A small-molecule ligand and the protein it binds are described below.
Small molecule (SMILES): CC(=O)N[C@H]1[C@H](O[C@H]2[C@H](O)[C@@H](NC(C)=O)CO[C@@H]2CO)O[C@H](CO)[C@@H](O)[C@@H]1O

Sequence of chain 1.A:
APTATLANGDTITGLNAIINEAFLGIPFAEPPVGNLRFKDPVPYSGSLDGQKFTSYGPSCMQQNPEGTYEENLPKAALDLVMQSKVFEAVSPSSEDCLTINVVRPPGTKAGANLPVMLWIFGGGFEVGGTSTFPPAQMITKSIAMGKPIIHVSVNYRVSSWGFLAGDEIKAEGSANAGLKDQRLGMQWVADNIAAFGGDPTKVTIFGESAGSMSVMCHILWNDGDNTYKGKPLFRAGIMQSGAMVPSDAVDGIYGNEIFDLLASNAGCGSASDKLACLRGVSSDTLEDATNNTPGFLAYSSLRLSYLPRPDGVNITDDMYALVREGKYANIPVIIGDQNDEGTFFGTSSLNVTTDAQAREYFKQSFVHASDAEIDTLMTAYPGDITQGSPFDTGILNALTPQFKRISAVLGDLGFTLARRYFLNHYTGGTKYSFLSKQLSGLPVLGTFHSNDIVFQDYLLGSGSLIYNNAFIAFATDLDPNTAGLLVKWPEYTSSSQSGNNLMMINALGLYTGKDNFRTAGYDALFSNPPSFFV

Binding-site contacts:
Ligand atom O3 contacts residue TYR69 of chain 1.A at 3.0 Å (h-bond).
Ligand atom O7 contacts residue GLN364 of chain 1.A at 3.4 Å (h-bond).
Ligand atom C2 contacts residue GLU70 of chain 1.A at 3.6 Å.
Ligand atom C3 contacts residue TYR299 of chain 1.A at 4.0 Å (hydrophobic).
Ligand atom N2 contacts residue ASN351 of chain 1.A at 3.0 Å (h-bond).
Ligand atom O6 contacts residue GLU70 of chain 1.A at 2.7 Å (salt-bridge).
Ligand atom C7 contacts residue GLU70 of chain 1.A at 3.8 Å.
Ligand atom C8 contacts residue GLU70 of chain 1.A at 3.8 Å.
Ligand atom N2 contacts residue GLU70 of chain 1.A at 2.8 Å (salt-bridge).
Ligand atom C7 contacts residue TYR69 of chain 1.A at 3.5 Å (hydrophobic).
Ligand atom N2 contacts residue TYR69 of chain 1.A at 3.6 Å (h-bond).
Ligand atom C6 contacts residue TYR299 of chain 1.A at 4.0 Å (hydrophobic).
Ligand atom C8 contacts residue SER300 of chain 1.A at 3.7 Å.
Ligand atom C7 contacts residue TYR299 of chain 1.A at 4.0 Å (hydrophobic).
Ligand atom O7 contacts residue ASN351 of chain 1.A at 3.5 Å (h-bond).
Ligand atom C8 contacts residue TYR299 of chain 1.A at 3.9 Å (hydrophobic).
Ligand atom C5 contacts residue TYR299 of chain 1.A at 3.8 Å (hydrophobic).
Ligand atom C3 contacts residue GLU70 of chain 1.A at 3.7 Å.
Ligand atom O4 contacts residue TYR299 of chain 1.A at 4.2 Å.
Ligand atom C5 contacts residue GLU70 of chain 1.A at 4.2 Å.
Ligand atom O7 contacts residue TYR69 of chain 1.A at 4.0 Å.
Ligand atom C1 contacts residue ASN351 of chain 1.A at 1.4 Å.
Ligand atom C6 contacts residue GLU70 of chain 1.A at 3.4 Å.
Ligand atom C4 contacts residue ASN351 of chain 1.A at 4.2 Å.
Ligand atom C7 contacts residue ASN351 of chain 1.A at 3.4 Å.
Ligand atom C8 contacts residue GLN357 of chain 1.A at 3.8 Å.
Ligand atom C1 contacts residue TYR299 of chain 1.A at 3.5 Å (hydrophobic).
Ligand atom O5 contacts residue ASN351 of chain 1.A at 2.4 Å (h-bond).
Ligand atom C2 contacts residue TYR299 of chain 1.A at 4.0 Å (hydrophobic).
Ligand atom C2 contacts residue ASN351 of chain 1.A at 2.5 Å.
Ligand atom C8 contacts residue TYR69 of chain 1.A at 3.6 Å (hydrophobic).
Ligand atom O7 contacts residue TYR299 of chain 1.A at 4.0 Å.
Ligand atom C1 contacts residue GLU70 of chain 1.A at 3.6 Å.
Ligand atom C3 contacts residue ASN351 of chain 1.A at 3.8 Å.
Ligand atom C8 contacts residue ASN351 of chain 1.A at 3.7 Å.
Ligand atom O5 contacts residue TYR299 of chain 1.A at 4.0 Å.
Ligand atom N2 contacts residue TYR299 of chain 1.A at 3.3 Å (h-bond).
Ligand atom C3 contacts residue TYR69 of chain 1.A at 3.9 Å (hydrophobic).
Ligand atom C5 contacts residue ASN351 of chain 1.A at 3.7 Å.
Ligand atom C8 contacts residue VAL352 of chain 1.A at 4.1 Å (hydrophobic).